Sequence of chain 1.A:
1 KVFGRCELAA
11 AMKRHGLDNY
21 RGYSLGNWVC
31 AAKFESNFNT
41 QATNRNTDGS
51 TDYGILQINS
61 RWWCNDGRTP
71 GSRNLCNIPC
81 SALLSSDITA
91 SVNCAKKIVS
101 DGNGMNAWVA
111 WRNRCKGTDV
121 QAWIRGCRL

Binding-site contacts:
Ligand atom CG contacts residue ALA122 of chain 1.A at 3.6 Å (hydrophobic).
Ligand atom CZ contacts residue ARG5 of chain 1.A at 3.5 Å.
Ligand atom CD contacts residue ARG5 of chain 1.A at 4.2 Å.
Ligand atom NH2 contacts residue ARG125 of chain 1.A at 4.0 Å.
Ligand atom NH2 contacts residue ALA122 of chain 1.A at 2.8 Å (h-bond).
Ligand atom CG contacts residue TRP123 of chain 1.A at 4.2 Å (hydrophobic).
Ligand atom NE contacts residue ARG5 of chain 1.A at 3.9 Å.
Ligand atom CA contacts residue ALA122 of chain 1.A at 3.9 Å (hydrophobic).
Ligand atom CD contacts residue ALA122 of chain 1.A at 3.8 Å (hydrophobic).
Ligand atom CZ contacts residue ALA122 of chain 1.A at 3.9 Å (hydrophobic).
Ligand atom O contacts residue TRP123 of chain 1.A at 4.1 Å.
Ligand atom NE contacts residue ALA122 of chain 1.A at 4.3 Å.
Ligand atom NH2 contacts residue ARG5 of chain 1.A at 3.5 Å.
Ligand atom CB contacts residue TRP123 of chain 1.A at 4.0 Å (hydrophobic).
Ligand atom NH1 contacts residue ARG5 of chain 1.A at 3.6 Å (salt-bridge).
Ligand atom CB contacts residue ALA122 of chain 1.A at 4.4 Å (hydrophobic).
Ligand atom CD contacts residue TRP123 of chain 1.A at 3.4 Å (hydrophobic).
Ligand atom NE contacts residue TRP123 of chain 1.A at 4.1 Å.
Ligand atom N contacts residue ALA122 of chain 1.A at 3.6 Å.

A small-molecule ligand and the protein it binds are described below.
Small molecule (SMILES): NC(=[NH2+])NCCC[C@H](N)C(=O)O